The small molecule below binds the protein below.
Small molecule (SMILES): CSCC[C@H](N)C(=O)O

Binding-site contacts:
Ligand atom OXT contacts residue HIS172 of chain 1.B at 3.0 Å (h-bond).
Ligand atom C contacts residue HIS172 of chain 1.B at 3.9 Å.
Ligand atom CA contacts residue HIS81 of chain 1.B at 3.4 Å.
Ligand atom OXT contacts residue PHE178 of chain 1.B at 4.0 Å.
Ligand atom O contacts residue ASP109 of chain 1.B at 3.2 Å (salt-bridge).
Ligand atom O contacts residue ASP98 of chain 1.B at 3.3 Å (salt-bridge).
Ligand atom CE contacts residue PRO61 of chain 1.B at 4.2 Å (hydrophobic).
Ligand atom C contacts residue MN1 of chain 1.H at 2.6 Å.
Ligand atom CB contacts residue PHE178 of chain 1.B at 3.8 Å (hydrophobic).
Ligand atom CE contacts residue PHE67 of chain 1.B at 3.5 Å (hydrophobic).
Ligand atom CE contacts residue CYS72 of chain 1.B at 4.1 Å (hydrophobic).
Ligand atom CA contacts residue ASP98 of chain 1.B at 3.9 Å.
Ligand atom SD contacts residue PHE178 of chain 1.B at 4.0 Å.
Ligand atom CA contacts residue HIS179 of chain 1.B at 4.1 Å.
Ligand atom CG contacts residue HIS81 of chain 1.B at 3.8 Å.
Ligand atom CA contacts residue MN1 of chain 1.I at 4.0 Å.
Ligand atom OXT contacts residue ASP109 of chain 1.B at 3.5 Å (salt-bridge).
Ligand atom CG contacts residue CYS72 of chain 1.B at 3.9 Å (hydrophobic).
Ligand atom CB contacts residue HIS179 of chain 1.B at 3.8 Å.
Ligand atom N contacts residue MN1 of chain 1.I at 3.7 Å.
Ligand atom O contacts residue GLU237 of chain 1.B at 3.1 Å (salt-bridge).
Ligand atom C contacts residue HIS179 of chain 1.B at 3.8 Å.
Ligand atom N contacts residue ASP98 of chain 1.B at 2.8 Å (salt-bridge).
Ligand atom OXT contacts residue GLU205 of chain 1.B at 3.7 Å.
Ligand atom OXT contacts residue HIS179 of chain 1.B at 2.7 Å (h-bond).
Ligand atom SD contacts residue TYR64 of chain 1.B at 3.8 Å.
Ligand atom C contacts residue ASP109 of chain 1.B at 3.7 Å.
Ligand atom O contacts residue HIS172 of chain 1.B at 4.0 Å.
Ligand atom CA contacts residue MN1 of chain 1.H at 4.1 Å.
Ligand atom N contacts residue HIS81 of chain 1.B at 3.1 Å.
Ligand atom C contacts residue ASP98 of chain 1.B at 4.0 Å.
Ligand atom CE contacts residue TRP223 of chain 1.B at 3.8 Å (hydrophobic).
Ligand atom C contacts residue GLU205 of chain 1.B at 3.8 Å.
Ligand atom OXT contacts residue MN1 of chain 1.H at 2.4 Å.
Ligand atom OXT contacts residue MN1 of chain 1.I at 4.1 Å.
Ligand atom O contacts residue MN1 of chain 1.I at 2.2 Å.
Ligand atom O contacts residue MN1 of chain 1.H at 2.2 Å.
Ligand atom CB contacts residue HIS81 of chain 1.B at 4.2 Å.
Ligand atom O contacts residue GLU205 of chain 1.B at 3.4 Å (salt-bridge).
Ligand atom C contacts residue MN1 of chain 1.I at 3.2 Å.

Sequence of chain 1.B:
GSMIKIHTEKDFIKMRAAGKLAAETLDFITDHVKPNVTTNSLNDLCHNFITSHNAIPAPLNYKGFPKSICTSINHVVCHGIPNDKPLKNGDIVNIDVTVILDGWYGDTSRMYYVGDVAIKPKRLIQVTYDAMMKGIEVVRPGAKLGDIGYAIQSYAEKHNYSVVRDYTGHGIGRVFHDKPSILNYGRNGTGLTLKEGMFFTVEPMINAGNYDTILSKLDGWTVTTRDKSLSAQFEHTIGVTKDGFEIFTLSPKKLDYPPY